This small molecule binds to this protein.
Small molecule (SMILES): CC(C)CCC[C@@H](C)[C@H]1CC[C@H]2[C@@H]3CC=C4C[C@@H](O)CC[C@]4(C)[C@H]3CC[C@]12C

Binding-site contacts:
Ligand atom O1 contacts residue CYS364 of chain 1.A at 3.8 Å.
Ligand atom C1 contacts residue OLB1 of chain 1.X at 3.9 Å.
Ligand atom C21 contacts residue PHE192 of chain 1.A at 4.2 Å (hydrophobic).
Ligand atom C6 contacts residue PHE360 of chain 1.A at 3.6 Å (hydrophobic).
Ligand atom C19 contacts residue PHE360 of chain 1.A at 3.7 Å (hydrophobic).
Ligand atom C12 contacts residue CYS359 of chain 1.A at 4.4 Å (hydrophobic).
Ligand atom C11 contacts residue PHE363 of chain 1.A at 4.0 Å (hydrophobic).
Ligand atom C24 contacts residue LEU196 of chain 1.A at 4.1 Å (hydrophobic).
Ligand atom C21 contacts residue OLB1 of chain 1.X at 4.3 Å.
Ligand atom C8 contacts residue PHE360 of chain 1.A at 4.2 Å (hydrophobic).
Ligand atom C2 contacts residue PHE363 of chain 1.A at 3.6 Å (hydrophobic).
Ligand atom C19 contacts residue CYS359 of chain 1.A at 3.7 Å (hydrophobic).
Ligand atom C5 contacts residue PHE360 of chain 1.A at 3.8 Å (hydrophobic).
Ligand atom C2 contacts residue CYS364 of chain 1.A at 4.4 Å (hydrophobic).
Ligand atom C27 contacts residue LEU352 of chain 1.A at 4.1 Å (hydrophobic).
Ligand atom C12 contacts residue OLB1 of chain 1.X at 4.0 Å.
Ligand atom C18 contacts residue ILE356 of chain 1.A at 4.0 Å (hydrophobic).
Ligand atom C11 contacts residue OLB1 of chain 1.X at 4.0 Å.
Ligand atom C7 contacts residue PHE360 of chain 1.A at 3.9 Å (hydrophobic).
Ligand atom C1 contacts residue PHE363 of chain 1.A at 3.7 Å (hydrophobic).
Ligand atom C11 contacts residue CYS359 of chain 1.A at 4.1 Å (hydrophobic).
Ligand atom C19 contacts residue PHE363 of chain 1.A at 4.2 Å (hydrophobic).
Ligand atom C2 contacts residue OLB1 of chain 1.X at 4.1 Å.
Ligand atom C21 contacts residue PHE191 of chain 1.A at 4.1 Å (hydrophobic).
Ligand atom C4 contacts residue PHE360 of chain 1.A at 3.9 Å (hydrophobic).
Ligand atom C23 contacts residue PHE191 of chain 1.A at 4.3 Å (hydrophobic).
Ligand atom C23 contacts residue LEU196 of chain 1.A at 4.2 Å (hydrophobic).
Ligand atom C18 contacts residue CYS359 of chain 1.A at 3.7 Å (hydrophobic).

Sequence of chain 1.A:
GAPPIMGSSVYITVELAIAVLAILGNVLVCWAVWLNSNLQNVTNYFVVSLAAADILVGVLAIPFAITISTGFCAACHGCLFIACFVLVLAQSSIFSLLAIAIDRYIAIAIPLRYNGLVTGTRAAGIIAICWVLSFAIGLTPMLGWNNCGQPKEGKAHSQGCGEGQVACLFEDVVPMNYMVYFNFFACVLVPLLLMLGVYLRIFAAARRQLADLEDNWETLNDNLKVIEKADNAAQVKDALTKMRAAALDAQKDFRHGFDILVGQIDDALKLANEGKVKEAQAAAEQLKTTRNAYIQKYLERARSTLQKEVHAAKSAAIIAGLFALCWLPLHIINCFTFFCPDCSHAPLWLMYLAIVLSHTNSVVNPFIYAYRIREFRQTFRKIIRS